Binding-site contacts:
Ligand atom C10 contacts residue MET174 of chain 1.A at 3.2 Å (hydrophobic).
Ligand atom O2 contacts residue HIS133 of chain 1.A at 3.5 Å.
Ligand atom O99 contacts residue ARG98 of chain 1.A at 3.8 Å.
Ligand atom C54 contacts residue GLN96 of chain 1.A at 3.4 Å.
Ligand atom C17 contacts residue SER152 of chain 1.A at 3.7 Å.
Ligand atom C11 contacts residue MET174 of chain 1.A at 3.5 Å (hydrophobic).
Ligand atom C4 contacts residue HIS259 of chain 1.A at 3.6 Å.
Ligand atom C55 contacts residue SER99 of chain 1.A at 3.2 Å.
Ligand atom C14 contacts residue ILE91 of chain 1.A at 3.6 Å (hydrophobic).
Ligand atom C1 contacts residue TYR137 of chain 1.A at 3.7 Å (hydrophobic).
Ligand atom C1 contacts residue SER99 of chain 1.A at 3.5 Å.
Ligand atom C30 contacts residue ARG90 of chain 1.A at 3.5 Å.
Ligand atom C54 contacts residue LEU279 of chain 1.A at 3.3 Å (hydrophobic).
Ligand atom C3 contacts residue CYS95 of chain 1.A at 3.8 Å (hydrophobic).
Ligand atom C10 contacts residue CYS95 of chain 1.A at 3.7 Å (hydrophobic).
Ligand atom C2 contacts residue SER99 of chain 1.A at 3.2 Å.
Ligand atom C14 contacts residue MET158 of chain 1.A at 3.2 Å (hydrophobic).
Ligand atom C53 contacts residue GLN96 of chain 1.A at 3.5 Å.
Ligand atom C9 contacts residue CYS95 of chain 1.A at 3.8 Å (hydrophobic).
Ligand atom C28 contacts residue ARG90 of chain 1.A at 3.4 Å.
Ligand atom C25 contacts residue GLY94 of chain 1.A at 3.5 Å.
Ligand atom O2 contacts residue SER99 of chain 1.A at 2.7 Å (h-bond).
Ligand atom O1 contacts residue HIS133 of chain 1.A at 3.8 Å.
Ligand atom O99 contacts residue SER152 of chain 1.A at 3.4 Å (h-bond).
Ligand atom C97 contacts residue ARG98 of chain 1.A at 3.8 Å.
Ligand atom C31 contacts residue GLU69 of chain 1.A at 3.5 Å.
Ligand atom C13 contacts residue ILE151 of chain 1.A at 3.6 Å (hydrophobic).
Ligand atom N99 contacts residue ARG98 of chain 1.A at 3.6 Å.
Ligand atom C51 contacts residue HIS259 of chain 1.A at 3.0 Å.
Ligand atom C12 contacts residue CYS95 of chain 1.A at 3.3 Å (hydrophobic).
Ligand atom O99 contacts residue ILE151 of chain 1.A at 3.4 Å.
Ligand atom C51 contacts residue PHE92 of chain 1.A at 3.7 Å (hydrophobic).
Ligand atom O1 contacts residue TYR137 of chain 1.A at 2.5 Å (h-bond).
Ligand atom C52 contacts residue PHE92 of chain 1.A at 3.2 Å (hydrophobic).
Ligand atom C25 contacts residue ARG90 of chain 1.A at 3.5 Å.
Ligand atom C52 contacts residue LEU263 of chain 1.A at 3.4 Å (hydrophobic).
Ligand atom C15 contacts residue ARG98 of chain 1.A at 3.3 Å.
Ligand atom C55 contacts residue GLN96 of chain 1.A at 3.6 Å.
Ligand atom C87 contacts residue ILE151 of chain 1.A at 3.8 Å (hydrophobic).
Ligand atom C52 contacts residue HIS259 of chain 1.A at 3.6 Å.

The small molecule below binds the protein below.
Small molecule (SMILES): CCCOc1ccc(C[C@H](Cc2ccccc2)C(=O)O)cc1CNC(=O)c1ccc(C23CC4CC(CC(C4)C2)C3)cc1

Sequence of chain 1.A:
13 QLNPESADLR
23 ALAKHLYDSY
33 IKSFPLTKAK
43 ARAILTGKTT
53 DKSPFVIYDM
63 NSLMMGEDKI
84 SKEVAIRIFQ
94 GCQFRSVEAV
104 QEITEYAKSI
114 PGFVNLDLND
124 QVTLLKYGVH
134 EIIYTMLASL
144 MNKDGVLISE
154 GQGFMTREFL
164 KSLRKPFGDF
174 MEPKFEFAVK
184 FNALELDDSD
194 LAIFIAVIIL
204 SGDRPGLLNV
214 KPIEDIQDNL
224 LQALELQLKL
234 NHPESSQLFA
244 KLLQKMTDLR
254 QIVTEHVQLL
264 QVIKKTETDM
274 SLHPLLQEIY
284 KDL